Binding-site contacts:
Ligand atom O5 contacts residue GLY238 of chain 2.B at 3.8 Å.
Ligand atom O1 contacts residue GLU35 of chain 2.B at 4.2 Å.
Ligand atom C3 contacts residue ARG249 of chain 2.A at 3.6 Å.
Ligand atom O5 contacts residue GLU35 of chain 2.B at 3.8 Å.
Ligand atom C1 contacts residue GLY238 of chain 2.B at 4.2 Å.
Ligand atom C1 contacts residue GLU35 of chain 2.B at 3.8 Å.
Ligand atom C5 contacts residue ASP234 of chain 2.B at 4.4 Å.
Ligand atom O5 contacts residue ASP234 of chain 2.B at 4.4 Å.
Ligand atom O1 contacts residue GLY238 of chain 2.B at 3.1 Å.
Ligand atom C4 contacts residue ARG249 of chain 2.A at 3.8 Å.
Ligand atom C2 contacts residue MET247 of chain 2.A at 4.4 Å (hydrophobic).
Ligand atom O2 contacts residue ASP246 of chain 2.A at 3.3 Å.
Ligand atom O5 contacts residue ALA237 of chain 2.B at 4.0 Å.
Ligand atom C6 contacts residue ALA237 of chain 2.B at 3.8 Å (hydrophobic).
Ligand atom O3 contacts residue ASP234 of chain 2.B at 4.4 Å.
Ligand atom O1 contacts residue MET247 of chain 2.A at 3.5 Å.
Ligand atom C6 contacts residue ASP234 of chain 2.B at 3.7 Å.
Ligand atom C2 contacts residue ASP246 of chain 2.A at 4.1 Å.
Ligand atom C5 contacts residue GLU35 of chain 2.B at 4.0 Å.
Ligand atom O4 contacts residue ARG249 of chain 2.A at 3.1 Å (salt-bridge).
Ligand atom O2 contacts residue MET247 of chain 2.A at 3.2 Å (h-bond).
Ligand atom C4 contacts residue ASP234 of chain 2.B at 4.1 Å.
Ligand atom O3 contacts residue ASP246 of chain 2.A at 2.8 Å (salt-bridge).
Ligand atom O3 contacts residue MET247 of chain 2.A at 3.9 Å.
Ligand atom C6 contacts residue GLU35 of chain 2.B at 3.8 Å.
Ligand atom O3 contacts residue ARG249 of chain 2.A at 3.3 Å (salt-bridge).
Ligand atom C3 contacts residue ASP246 of chain 2.A at 3.6 Å.

Sequence of chain 2.B:
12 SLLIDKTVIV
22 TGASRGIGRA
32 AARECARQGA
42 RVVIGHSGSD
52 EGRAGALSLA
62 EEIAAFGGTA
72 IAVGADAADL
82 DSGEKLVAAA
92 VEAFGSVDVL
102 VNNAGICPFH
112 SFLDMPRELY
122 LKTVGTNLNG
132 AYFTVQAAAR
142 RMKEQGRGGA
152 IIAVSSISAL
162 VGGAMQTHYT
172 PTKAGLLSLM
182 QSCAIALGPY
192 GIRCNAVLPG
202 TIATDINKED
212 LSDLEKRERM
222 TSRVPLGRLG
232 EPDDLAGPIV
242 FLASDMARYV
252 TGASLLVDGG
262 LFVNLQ

Sequence of chain 2.A:
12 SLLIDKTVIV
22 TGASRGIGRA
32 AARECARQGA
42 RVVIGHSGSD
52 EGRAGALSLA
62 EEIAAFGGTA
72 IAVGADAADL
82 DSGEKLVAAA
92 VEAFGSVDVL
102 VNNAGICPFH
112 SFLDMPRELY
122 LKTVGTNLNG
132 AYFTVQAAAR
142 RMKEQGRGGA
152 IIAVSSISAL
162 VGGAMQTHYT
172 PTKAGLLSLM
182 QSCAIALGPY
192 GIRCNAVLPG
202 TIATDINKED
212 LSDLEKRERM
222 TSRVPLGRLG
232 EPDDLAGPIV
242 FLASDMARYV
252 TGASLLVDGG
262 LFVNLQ

This small molecule binds to this protein.
Small molecule (SMILES): C[C@@H]1O[C@H](O)[C@H](O)[C@H](O)[C@H]1O